Binding-site contacts:
Ligand atom O1 contacts residue FE1 of chain 1.H at 3.4 Å.
Ligand atom C1 contacts residue FE1 of chain 1.H at 2.9 Å.
Ligand atom O3 contacts residue VAL286 of chain 1.B at 3.5 Å.
Ligand atom C1 contacts residue ASN210 of chain 1.B at 3.4 Å.
Ligand atom C2 contacts residue ASN210 of chain 1.B at 3.8 Å.
Ligand atom O3 contacts residue SER296 of chain 1.B at 2.8 Å (h-bond).
Ligand atom C5 contacts residue ARG294 of chain 1.B at 3.6 Å.
Ligand atom C2 contacts residue FE1 of chain 1.H at 3.5 Å.
Ligand atom O1 contacts residue ASN210 of chain 1.B at 2.8 Å (h-bond).
Ligand atom O2 contacts residue ALA298 of chain 1.B at 3.5 Å.
Ligand atom C3 contacts residue LEU236 of chain 1.B at 3.7 Å (hydrophobic).
Ligand atom C4 contacts residue LEU236 of chain 1.B at 3.6 Å (hydrophobic).
Ligand atom O4 contacts residue SER296 of chain 1.B at 3.0 Å (h-bond).
Ligand atom C1 contacts residue ALA298 of chain 1.B at 4.1 Å (hydrophobic).
Ligand atom O2 contacts residue ASP229 of chain 1.B at 4.2 Å.
Ligand atom C4 contacts residue VAL286 of chain 1.B at 3.9 Å (hydrophobic).
Ligand atom O1 contacts residue ARG208 of chain 1.B at 4.0 Å.
Ligand atom C3 contacts residue ASN210 of chain 1.B at 3.4 Å.
Ligand atom O4 contacts residue PRO238 of chain 1.B at 3.7 Å.
Ligand atom O1 contacts residue JAA1 of chain 1.G at 3.8 Å.
Ligand atom O1 contacts residue LEU224 of chain 1.B at 3.3 Å.
Ligand atom O3 contacts residue ARG294 of chain 1.B at 2.9 Å (salt-bridge).
Ligand atom C1 contacts residue LEU224 of chain 1.B at 4.0 Å (hydrophobic).
Ligand atom O4 contacts residue ARG294 of chain 1.B at 2.8 Å (salt-bridge).
Ligand atom C4 contacts residue LEU245 of chain 1.B at 3.8 Å (hydrophobic).
Ligand atom C5 contacts residue LEU245 of chain 1.B at 4.0 Å (hydrophobic).
Ligand atom O5 contacts residue FE1 of chain 1.H at 3.2 Å.
Ligand atom C5 contacts residue TYR212 of chain 1.B at 4.1 Å (hydrophobic).
Ligand atom C5 contacts residue SER296 of chain 1.B at 3.1 Å.
Ligand atom O5 contacts residue LEU224 of chain 1.B at 4.1 Å.
Ligand atom C2 contacts residue LEU236 of chain 1.B at 4.1 Å (hydrophobic).
Ligand atom C3 contacts residue TYR212 of chain 1.B at 3.4 Å (hydrophobic).
Ligand atom O3 contacts residue TYR212 of chain 1.B at 3.1 Å.
Ligand atom C2 contacts residue LEU224 of chain 1.B at 4.0 Å (hydrophobic).
Ligand atom C3 contacts residue VAL286 of chain 1.B at 4.1 Å (hydrophobic).
Ligand atom O2 contacts residue FE1 of chain 1.H at 2.5 Å.
Ligand atom O4 contacts residue LEU245 of chain 1.B at 3.4 Å.
Ligand atom C3 contacts residue SER296 of chain 1.B at 4.2 Å.
Ligand atom C5 contacts residue VAL286 of chain 1.B at 3.9 Å (hydrophobic).
Ligand atom O5 contacts residue HIS284 of chain 1.B at 3.2 Å.

Sequence of chain 1.B:
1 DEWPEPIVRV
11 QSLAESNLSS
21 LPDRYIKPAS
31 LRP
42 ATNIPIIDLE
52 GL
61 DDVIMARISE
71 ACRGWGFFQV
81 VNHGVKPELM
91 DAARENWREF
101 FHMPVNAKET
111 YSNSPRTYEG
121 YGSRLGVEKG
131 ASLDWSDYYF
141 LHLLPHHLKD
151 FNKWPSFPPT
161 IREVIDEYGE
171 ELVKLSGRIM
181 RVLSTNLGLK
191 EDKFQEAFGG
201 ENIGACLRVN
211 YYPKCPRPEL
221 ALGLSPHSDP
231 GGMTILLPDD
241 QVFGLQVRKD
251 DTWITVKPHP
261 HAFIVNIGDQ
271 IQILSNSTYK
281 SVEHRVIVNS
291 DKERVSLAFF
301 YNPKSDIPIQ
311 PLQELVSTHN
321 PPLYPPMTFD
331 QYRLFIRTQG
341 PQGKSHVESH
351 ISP

The small molecule below binds the protein below.
Small molecule (SMILES): O=C(O)CCC(=O)C(=O)O